This protein binds this small molecule.
Small molecule (SMILES): CC(=O)N[C@H]1[C@H](O[C@H]2[C@H](O)[C@@H](NC(C)=O)CO[C@@H]2CO)O[C@H](CO)[C@@H](O)[C@@H]1O

Sequence of chain 58.F:
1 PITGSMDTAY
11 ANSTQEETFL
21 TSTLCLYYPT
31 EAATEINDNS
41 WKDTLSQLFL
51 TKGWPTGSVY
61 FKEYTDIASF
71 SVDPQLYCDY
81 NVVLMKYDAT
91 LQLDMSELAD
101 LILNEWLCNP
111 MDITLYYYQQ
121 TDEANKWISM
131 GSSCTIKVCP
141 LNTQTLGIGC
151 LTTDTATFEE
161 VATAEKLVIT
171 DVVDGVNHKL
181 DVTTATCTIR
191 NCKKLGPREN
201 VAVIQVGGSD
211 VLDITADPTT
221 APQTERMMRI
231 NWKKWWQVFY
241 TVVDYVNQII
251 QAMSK

Binding-site contacts:
Ligand atom C7 contacts residue ASN12 of chain 58.F at 3.9 Å.
Ligand atom O7 contacts residue ASN12 of chain 58.F at 3.7 Å.
Ligand atom N2 contacts residue ASN12 of chain 58.F at 3.8 Å.
Ligand atom C1 contacts residue ASN12 of chain 58.F at 2.1 Å.
Ligand atom O5 contacts residue ASN12 of chain 58.F at 2.7 Å (h-bond).
Ligand atom C2 contacts residue ASN12 of chain 58.F at 3.2 Å.
Ligand atom C5 contacts residue ASN12 of chain 58.F at 4.1 Å.